Binding-site contacts:
Ligand atom C2 contacts residue FLV1 of chain 1.T at 0.2 Å.
Ligand atom C1 contacts residue FLV1 of chain 1.S at 0.1 Å.
Ligand atom O2 contacts residue FLV1 of chain 1.T at 0.1 Å (h-bond).
Ligand atom C9 contacts residue FLV1 of chain 1.S at 0.1 Å.
Ligand atom O3 contacts residue ASP205 of chain 1.D at 3.3 Å (salt-bridge).
Ligand atom O1 contacts residue FLV1 of chain 1.T at 0.2 Å (h-bond).
Ligand atom C6 contacts residue SER274 of chain 1.D at 3.3 Å.
Ligand atom C7 contacts residue TYR54 of chain 1.D at 3.2 Å (hydrophobic).
Ligand atom C5 contacts residue FLV1 of chain 1.T at 0.1 Å.
Ligand atom O1 contacts residue TYR400 of chain 1.D at 2.5 Å (h-bond).
Ligand atom O3 contacts residue FLV1 of chain 1.S at 0.1 Å (h-bond).
Ligand atom C6 contacts residue ASP205 of chain 1.D at 3.2 Å.
Ligand atom C7 contacts residue FLV1 of chain 1.T at 0.1 Å.
Ligand atom O1 contacts residue FLV1 of chain 1.S at 0.1 Å (h-bond).
Ligand atom C8 contacts residue FLV1 of chain 1.S at 0.1 Å.
Ligand atom C7 contacts residue FLV1 of chain 1.S at 0.1 Å.
Ligand atom O2 contacts residue FLV1 of chain 1.S at 0.1 Å (h-bond).
Ligand atom C1 contacts residue FLV1 of chain 1.T at 0.2 Å.
Ligand atom C6 contacts residue FLV1 of chain 1.T at 0.1 Å.
Ligand atom C10 contacts residue FLV1 of chain 1.S at 0.1 Å.
Ligand atom C10 contacts residue FLV1 of chain 1.T at 0.1 Å.
Ligand atom O3 contacts residue FLV1 of chain 1.T at 0.1 Å (h-bond).
Ligand atom O4 contacts residue FLV1 of chain 1.S at 0.2 Å (h-bond).
Ligand atom O3 contacts residue GLY203 of chain 1.D at 3.3 Å.
Ligand atom C5 contacts residue FLV1 of chain 1.S at 0.1 Å.
Ligand atom O1 contacts residue ARG214 of chain 1.D at 3.0 Å (salt-bridge).
Ligand atom O3 contacts residue LEU204 of chain 1.D at 3.2 Å (h-bond).
Ligand atom C8 contacts residue TYR54 of chain 1.D at 3.2 Å (hydrophobic).
Ligand atom C4 contacts residue FLV1 of chain 1.S at 0.1 Å.
Ligand atom C2 contacts residue FLV1 of chain 1.S at 0.1 Å.
Ligand atom C4 contacts residue FLV1 of chain 1.T at 0.1 Å.
Ligand atom C9 contacts residue FLV1 of chain 1.T at 0.1 Å.
Ligand atom C3 contacts residue FLV1 of chain 1.T at 0.1 Å.
Ligand atom C6 contacts residue FLV1 of chain 1.S at 0.0 Å.
Ligand atom O3 contacts residue GLY206 of chain 1.D at 3.1 Å (h-bond).
Ligand atom C8 contacts residue FLV1 of chain 1.T at 0.1 Å.
Ligand atom C5 contacts residue ASP205 of chain 1.D at 3.3 Å.
Ligand atom O4 contacts residue FLV1 of chain 1.T at 0.1 Å (h-bond).
Ligand atom C7 contacts residue SER274 of chain 1.D at 3.3 Å.
Ligand atom C3 contacts residue FLV1 of chain 1.S at 0.1 Å.

A protein and the small-molecule ligand that binds it are described below.
Small molecule (SMILES): Oc1cc(O)c2c(O)cc(O)cc2c1

Sequence of chain 1.D:
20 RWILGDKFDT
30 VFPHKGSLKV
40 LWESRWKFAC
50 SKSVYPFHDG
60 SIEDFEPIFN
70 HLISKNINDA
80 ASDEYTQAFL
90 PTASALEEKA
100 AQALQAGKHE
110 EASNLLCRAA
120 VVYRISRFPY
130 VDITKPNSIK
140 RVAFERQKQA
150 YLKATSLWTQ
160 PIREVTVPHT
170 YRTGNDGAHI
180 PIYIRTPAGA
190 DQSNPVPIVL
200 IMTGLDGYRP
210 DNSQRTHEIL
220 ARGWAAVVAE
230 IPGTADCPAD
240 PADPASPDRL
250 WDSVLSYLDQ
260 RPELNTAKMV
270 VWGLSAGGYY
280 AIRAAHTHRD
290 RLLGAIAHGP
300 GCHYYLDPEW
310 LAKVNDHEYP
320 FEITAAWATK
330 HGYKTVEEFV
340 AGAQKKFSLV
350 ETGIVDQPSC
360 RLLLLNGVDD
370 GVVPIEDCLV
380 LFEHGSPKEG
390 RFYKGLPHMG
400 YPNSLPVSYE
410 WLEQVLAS